A small-molecule ligand and the protein it binds are described below.
Small molecule (SMILES): O=c1ccn([C@@H]2O[C@H](COP(=O)(O)OP(=O)(O)O[C@H]3O[C@@H]([C@H](O)CO)C(F)(F)C3(F)F)[C@@H](O)[C@H]2O)c(=O)[nH]1

Sequence of chain 1.A:
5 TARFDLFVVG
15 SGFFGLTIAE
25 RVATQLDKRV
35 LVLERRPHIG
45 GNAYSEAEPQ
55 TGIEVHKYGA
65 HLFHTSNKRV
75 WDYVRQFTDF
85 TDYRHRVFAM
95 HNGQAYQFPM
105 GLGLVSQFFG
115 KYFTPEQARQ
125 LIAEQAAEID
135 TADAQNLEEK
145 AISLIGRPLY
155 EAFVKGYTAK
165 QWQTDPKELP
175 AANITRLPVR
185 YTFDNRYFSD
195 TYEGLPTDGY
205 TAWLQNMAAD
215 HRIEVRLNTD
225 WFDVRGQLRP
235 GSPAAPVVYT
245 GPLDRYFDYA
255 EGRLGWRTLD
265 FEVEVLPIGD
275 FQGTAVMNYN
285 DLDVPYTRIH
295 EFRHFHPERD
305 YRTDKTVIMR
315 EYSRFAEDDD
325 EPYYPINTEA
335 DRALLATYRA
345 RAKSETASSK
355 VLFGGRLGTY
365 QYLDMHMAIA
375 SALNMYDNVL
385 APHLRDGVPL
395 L

Binding-site contacts:
Ligand atom O12 contacts residue THR162 of chain 1.A at 3.3 Å (h-bond).
Ligand atom O2 contacts residue TYR328 of chain 1.A at 2.7 Å (h-bond).
Ligand atom O7 contacts residue LEU181 of chain 1.A at 3.4 Å.
Ligand atom F57 contacts residue FAD1 of chain 1.D at 3.4 Å.
Ligand atom O11 contacts residue ASN284 of chain 1.A at 3.2 Å (h-bond).
Ligand atom O12 contacts residue VAL158 of chain 1.A at 3.2 Å.
Ligand atom O2 contacts residue ARG292 of chain 1.A at 2.9 Å (salt-bridge).
Ligand atom C8 contacts residue TYR191 of chain 1.A at 3.6 Å (hydrophobic).
Ligand atom F6 contacts residue FAD1 of chain 1.D at 2.7 Å.
Ligand atom O16 contacts residue ASN282 of chain 1.A at 2.7 Å (h-bond).
Ligand atom O3 contacts residue ARG180 of chain 1.A at 3.1 Å (salt-bridge).
Ligand atom F7 contacts residue HIS89 of chain 1.A at 3.6 Å.
Ligand atom C1 contacts residue ARG292 of chain 1.A at 3.3 Å.
Ligand atom O3 contacts residue TYR328 of chain 1.A at 3.4 Å.
Ligand atom C10 contacts residue TYR161 of chain 1.A at 3.5 Å (hydrophobic).
Ligand atom F7 contacts residue LEU66 of chain 1.A at 3.0 Å.
Ligand atom O9 contacts residue THR162 of chain 1.A at 2.9 Å (h-bond).
Ligand atom O4 contacts residue TYR366 of chain 1.A at 3.5 Å (h-bond).
Ligand atom F7 contacts residue FAD1 of chain 1.D at 3.6 Å.
Ligand atom O contacts residue ARG292 of chain 1.A at 2.4 Å (salt-bridge).
Ligand atom O12 contacts residue PHE157 of chain 1.A at 3.6 Å (h-bond).
Ligand atom O5 contacts residue ARG180 of chain 1.A at 2.8 Å (salt-bridge).
Ligand atom C14 contacts residue VAL91 of chain 1.A at 3.6 Å (hydrophobic).
Ligand atom O16 contacts residue ARG292 of chain 1.A at 3.2 Å (salt-bridge).
Ligand atom C3 contacts residue ASN177 of chain 1.A at 3.5 Å.
Ligand atom O16 contacts residue VAL280 of chain 1.A at 3.5 Å.
Ligand atom F57 contacts residue ALA64 of chain 1.A at 2.8 Å.
Ligand atom P contacts residue TYR366 of chain 1.A at 3.3 Å.
Ligand atom C contacts residue ARG292 of chain 1.A at 3.1 Å.
Ligand atom O15 contacts residue HIS89 of chain 1.A at 2.4 Å (h-bond).
Ligand atom O3 contacts residue TYR366 of chain 1.A at 2.2 Å (h-bond).
Ligand atom O15 contacts residue VAL91 of chain 1.A at 3.4 Å.
Ligand atom O11 contacts residue ASN282 of chain 1.A at 3.2 Å (h-bond).
Ligand atom O10 contacts residue TRP166 of chain 1.A at 2.6 Å (h-bond).
Ligand atom O11 contacts residue PHE102 of chain 1.A at 3.4 Å.
Ligand atom O6 contacts residue TYR191 of chain 1.A at 2.5 Å (h-bond).
Ligand atom N1 contacts residue PHE157 of chain 1.A at 3.0 Å (h-bond).
Ligand atom N1 contacts residue TYR161 of chain 1.A at 3.5 Å.
Ligand atom O9 contacts residue TRP166 of chain 1.A at 3.5 Å (h-bond).
Ligand atom C2 contacts residue ASN177 of chain 1.A at 3.4 Å.